Sequence of chain 1.A:
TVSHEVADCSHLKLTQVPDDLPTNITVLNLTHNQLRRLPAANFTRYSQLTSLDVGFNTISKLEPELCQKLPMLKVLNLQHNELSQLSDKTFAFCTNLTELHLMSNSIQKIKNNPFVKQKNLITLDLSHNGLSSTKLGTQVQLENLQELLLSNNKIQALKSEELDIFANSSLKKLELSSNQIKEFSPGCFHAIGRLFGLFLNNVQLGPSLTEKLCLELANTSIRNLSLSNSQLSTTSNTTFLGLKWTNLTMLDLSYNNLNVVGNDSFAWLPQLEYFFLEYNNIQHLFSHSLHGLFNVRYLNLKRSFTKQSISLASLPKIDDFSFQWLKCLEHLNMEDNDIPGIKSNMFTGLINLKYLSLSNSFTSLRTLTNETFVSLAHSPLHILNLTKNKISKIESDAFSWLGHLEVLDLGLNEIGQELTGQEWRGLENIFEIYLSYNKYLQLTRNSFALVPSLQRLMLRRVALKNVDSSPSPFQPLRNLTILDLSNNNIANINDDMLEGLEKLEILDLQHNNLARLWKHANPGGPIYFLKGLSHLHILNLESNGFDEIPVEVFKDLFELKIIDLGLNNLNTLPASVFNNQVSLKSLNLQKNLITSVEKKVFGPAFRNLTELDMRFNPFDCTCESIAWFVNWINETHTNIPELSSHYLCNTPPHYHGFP

The protein below binds the small molecule below.
Small molecule (SMILES): CC(=O)N[C@H]1[C@H](O[C@H]2[C@H](O)[C@@H](NC(C)=O)CO[C@@H]2CO)O[C@H](CO)[C@@H](O[C@@H]2O[C@H](CO)[C@@H](O)[C@H](O)[C@@H]2O)[C@@H]1O

Binding-site contacts:
Ligand atom C1 contacts residue LYS515 of chain 1.A at 3.5 Å.
Ligand atom C2 contacts residue ASN491 of chain 1.A at 2.2 Å.
Ligand atom C7 contacts residue PRO464 of chain 1.A at 4.4 Å (hydrophobic).
Ligand atom O5 contacts residue ASN491 of chain 1.A at 2.4 Å (h-bond).
Ligand atom C5 contacts residue ASN491 of chain 1.A at 3.6 Å.
Ligand atom C3 contacts residue ASN491 of chain 1.A at 3.6 Å.
Ligand atom C6 contacts residue LYS515 of chain 1.A at 3.5 Å.
Ligand atom C8 contacts residue PRO464 of chain 1.A at 3.9 Å (hydrophobic).
Ligand atom C8 contacts residue ASN491 of chain 1.A at 4.5 Å.
Ligand atom N2 contacts residue ASN491 of chain 1.A at 2.6 Å (h-bond).
Ligand atom O5 contacts residue LYS515 of chain 1.A at 3.0 Å (salt-bridge).
Ligand atom C7 contacts residue SER465 of chain 1.A at 3.8 Å.
Ligand atom O7 contacts residue ASN491 of chain 1.A at 3.6 Å.
Ligand atom C4 contacts residue ASN491 of chain 1.A at 4.1 Å.
Ligand atom O7 contacts residue SER465 of chain 1.A at 3.3 Å.
Ligand atom C1 contacts residue ASN491 of chain 1.A at 1.4 Å.
Ligand atom O6 contacts residue LYS515 of chain 1.A at 4.5 Å.
Ligand atom C5 contacts residue LYS515 of chain 1.A at 3.3 Å.
Ligand atom C8 contacts residue SER465 of chain 1.A at 3.7 Å.
Ligand atom C7 contacts residue ASN491 of chain 1.A at 3.4 Å.